The small molecule below binds the protein below.
Small molecule (SMILES): NS(=O)(=O)c1ccc2ncsc2c1

Sequence of chain 1.A:
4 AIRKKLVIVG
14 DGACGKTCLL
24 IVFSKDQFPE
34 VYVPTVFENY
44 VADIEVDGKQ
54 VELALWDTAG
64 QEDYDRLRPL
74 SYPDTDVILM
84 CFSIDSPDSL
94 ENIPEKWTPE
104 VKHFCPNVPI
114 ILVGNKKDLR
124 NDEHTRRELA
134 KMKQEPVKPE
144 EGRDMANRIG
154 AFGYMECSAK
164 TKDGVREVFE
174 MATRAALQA

Binding-site contacts:
Ligand atom C6 contacts residue PRO76 of chain 1.A at 3.8 Å (hydrophobic).
Ligand atom O contacts residue PHE107 of chain 1.A at 3.4 Å.
Ligand atom C1 contacts residue ASP77 of chain 1.A at 4.1 Å.
Ligand atom S1 contacts residue CYS108 of chain 1.A at 3.2 Å (h-bond).
Ligand atom N1 contacts residue THR78 of chain 1.A at 4.1 Å.
Ligand atom C contacts residue PHE107 of chain 1.A at 3.8 Å (hydrophobic).
Ligand atom C6 contacts residue ASP77 of chain 1.A at 4.1 Å.
Ligand atom C contacts residue TYR75 of chain 1.A at 4.4 Å (hydrophobic).
Ligand atom C6 contacts residue PHE107 of chain 1.A at 3.4 Å (hydrophobic).
Ligand atom C5 contacts residue ASP77 of chain 1.A at 3.6 Å.
Ligand atom C contacts residue ASP77 of chain 1.A at 4.4 Å.
Ligand atom C5 contacts residue TYR75 of chain 1.A at 3.7 Å (hydrophobic).
Ligand atom C3 contacts residue ASP77 of chain 1.A at 3.3 Å.
Ligand atom N1 contacts residue ASP77 of chain 1.A at 3.6 Å.
Ligand atom S contacts residue PRO76 of chain 1.A at 4.3 Å.
Ligand atom O1 contacts residue PRO76 of chain 1.A at 3.7 Å.
Ligand atom C4 contacts residue ASP77 of chain 1.A at 3.8 Å.
Ligand atom O contacts residue PRO72 of chain 1.A at 4.2 Å.
Ligand atom C6 contacts residue TYR75 of chain 1.A at 3.6 Å (hydrophobic).
Ligand atom C1 contacts residue PRO76 of chain 1.A at 3.9 Å (hydrophobic).
Ligand atom O contacts residue TYR75 of chain 1.A at 3.6 Å.
Ligand atom S1 contacts residue ASP77 of chain 1.A at 4.1 Å.
Ligand atom S1 contacts residue TYR75 of chain 1.A at 3.7 Å.
Ligand atom C5 contacts residue PHE107 of chain 1.A at 4.1 Å (hydrophobic).
Ligand atom S1 contacts residue VAL111 of chain 1.A at 3.7 Å.
Ligand atom C contacts residue PRO76 of chain 1.A at 3.7 Å (hydrophobic).
Ligand atom C4 contacts residue VAL111 of chain 1.A at 4.0 Å (hydrophobic).
Ligand atom C3 contacts residue THR78 of chain 1.A at 4.5 Å.
Ligand atom C5 contacts residue PRO76 of chain 1.A at 4.1 Å (hydrophobic).
Ligand atom S1 contacts residue THR78 of chain 1.A at 3.4 Å (h-bond).
Ligand atom C2 contacts residue ASP77 of chain 1.A at 3.6 Å.
Ligand atom N contacts residue PHE107 of chain 1.A at 3.3 Å (h-bond).
Ligand atom S contacts residue PHE107 of chain 1.A at 3.9 Å.
Ligand atom C4 contacts residue THR78 of chain 1.A at 3.1 Å.
Ligand atom C2 contacts residue PRO76 of chain 1.A at 4.3 Å (hydrophobic).
Ligand atom C6 contacts residue CYS108 of chain 1.A at 3.7 Å (hydrophobic).
Ligand atom C5 contacts residue THR78 of chain 1.A at 4.2 Å.
Ligand atom O contacts residue PRO76 of chain 1.A at 4.0 Å.
Ligand atom C5 contacts residue CYS108 of chain 1.A at 3.8 Å (hydrophobic).
Ligand atom C3 contacts residue PRO76 of chain 1.A at 4.3 Å (hydrophobic).